The small molecule below binds the protein below.
Small molecule (SMILES): CC(=O)N[C@@H]1[C@@H](O)[C@H](O)[C@@H](CO)O[C@H]1O

Sequence of chain 1.B:
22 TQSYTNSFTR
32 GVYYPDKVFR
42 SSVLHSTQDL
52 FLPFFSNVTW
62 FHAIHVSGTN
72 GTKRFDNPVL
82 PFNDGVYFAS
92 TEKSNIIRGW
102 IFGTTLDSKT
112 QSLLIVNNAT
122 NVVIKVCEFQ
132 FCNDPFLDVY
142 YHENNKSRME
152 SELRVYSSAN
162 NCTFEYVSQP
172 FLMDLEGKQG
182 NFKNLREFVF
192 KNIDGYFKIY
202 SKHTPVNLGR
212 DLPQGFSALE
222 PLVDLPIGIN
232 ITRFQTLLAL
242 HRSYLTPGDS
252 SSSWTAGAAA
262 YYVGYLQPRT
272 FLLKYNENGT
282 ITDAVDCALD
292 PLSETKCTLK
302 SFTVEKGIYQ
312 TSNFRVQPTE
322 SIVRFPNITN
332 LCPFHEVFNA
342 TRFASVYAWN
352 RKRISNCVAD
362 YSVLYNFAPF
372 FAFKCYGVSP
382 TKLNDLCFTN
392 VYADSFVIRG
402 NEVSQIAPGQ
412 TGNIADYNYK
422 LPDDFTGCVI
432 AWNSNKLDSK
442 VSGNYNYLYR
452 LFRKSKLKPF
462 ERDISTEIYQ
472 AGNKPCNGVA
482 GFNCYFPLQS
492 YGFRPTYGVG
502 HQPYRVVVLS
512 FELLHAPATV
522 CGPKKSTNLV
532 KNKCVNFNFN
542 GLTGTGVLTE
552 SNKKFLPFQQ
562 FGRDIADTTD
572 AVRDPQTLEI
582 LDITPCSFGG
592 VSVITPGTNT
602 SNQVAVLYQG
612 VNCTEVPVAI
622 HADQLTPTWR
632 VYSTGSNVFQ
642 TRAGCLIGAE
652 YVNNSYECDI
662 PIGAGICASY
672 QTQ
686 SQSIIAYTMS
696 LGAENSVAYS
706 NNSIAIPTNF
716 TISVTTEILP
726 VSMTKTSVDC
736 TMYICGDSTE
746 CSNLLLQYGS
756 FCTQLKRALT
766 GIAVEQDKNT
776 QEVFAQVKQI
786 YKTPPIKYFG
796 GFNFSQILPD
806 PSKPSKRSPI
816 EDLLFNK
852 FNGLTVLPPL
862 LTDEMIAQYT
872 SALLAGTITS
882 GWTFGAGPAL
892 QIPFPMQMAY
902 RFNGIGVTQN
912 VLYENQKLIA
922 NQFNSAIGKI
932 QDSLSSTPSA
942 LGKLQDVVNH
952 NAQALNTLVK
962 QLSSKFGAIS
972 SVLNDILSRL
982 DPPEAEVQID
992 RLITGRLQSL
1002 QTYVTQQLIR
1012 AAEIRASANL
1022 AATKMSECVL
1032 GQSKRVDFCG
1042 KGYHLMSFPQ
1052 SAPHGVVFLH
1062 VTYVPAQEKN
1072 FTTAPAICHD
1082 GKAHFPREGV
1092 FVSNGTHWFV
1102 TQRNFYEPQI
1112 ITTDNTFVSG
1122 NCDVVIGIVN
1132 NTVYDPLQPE

Binding-site contacts:
Ligand atom C1 contacts residue ASN71 of chain 1.B at 4.0 Å.